Sequence of chain 1.A:
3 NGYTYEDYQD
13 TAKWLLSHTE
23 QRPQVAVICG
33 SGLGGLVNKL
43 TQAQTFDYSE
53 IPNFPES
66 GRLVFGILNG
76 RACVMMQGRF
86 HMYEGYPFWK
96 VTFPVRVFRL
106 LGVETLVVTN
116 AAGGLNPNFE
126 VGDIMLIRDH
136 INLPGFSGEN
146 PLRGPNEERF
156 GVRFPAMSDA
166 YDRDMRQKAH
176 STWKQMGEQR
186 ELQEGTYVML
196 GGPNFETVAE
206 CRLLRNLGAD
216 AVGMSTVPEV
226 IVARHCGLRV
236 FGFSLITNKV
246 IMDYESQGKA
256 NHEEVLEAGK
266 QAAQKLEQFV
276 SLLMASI

Binding-site contacts:
Ligand atom N2 contacts residue LEU195 of chain 1.A at 3.4 Å.
Ligand atom O4 contacts residue SER220 of chain 1.A at 3.7 Å.
Ligand atom O3 contacts residue SER33 of chain 1.A at 2.9 Å (h-bond).
Ligand atom P contacts residue SER220 of chain 1.A at 3.8 Å.
Ligand atom C5 contacts residue GLY118 of chain 1.A at 3.7 Å.
Ligand atom O3 contacts residue ASN115 of chain 1.A at 3.4 Å.
Ligand atom N9 contacts residue ALA116 of chain 1.A at 3.6 Å (h-bond).
Ligand atom O2 contacts residue SER220 of chain 1.A at 2.7 Å (h-bond).
Ligand atom N7 contacts residue ASN243 of chain 1.A at 3.2 Å (h-bond).
Ligand atom C1' contacts residue ALA116 of chain 1.A at 3.2 Å (hydrophobic).
Ligand atom N7 contacts residue THR242 of chain 1.A at 3.7 Å.
Ligand atom N1 contacts residue VAL217 of chain 1.A at 3.8 Å.
Ligand atom O2' contacts residue MET219 of chain 1.A at 3.5 Å (h-bond).
Ligand atom O3' contacts residue TYR88 of chain 1.A at 3.3 Å (h-bond).
Ligand atom O3 contacts residue ALA116 of chain 1.A at 3.0 Å (h-bond).
Ligand atom O5' contacts residue HIS257 of chain 1.A at 2.7 Å (h-bond).
Ligand atom O3 contacts residue GLY32 of chain 1.A at 3.4 Å.
Ligand atom O5' contacts residue VAL260 of chain 1.A at 3.4 Å.
Ligand atom O6 contacts residue GLY118 of chain 1.A at 3.6 Å.
Ligand atom C1P contacts residue SER33 of chain 1.A at 3.4 Å.
Ligand atom N1 contacts residue GLU201 of chain 1.A at 3.0 Å (salt-bridge).
Ligand atom C5 contacts residue PHE200 of chain 1.A at 3.6 Å (hydrophobic).
Ligand atom N7 contacts residue GLY118 of chain 1.A at 3.7 Å.
Ligand atom C2 contacts residue VAL217 of chain 1.A at 3.6 Å (hydrophobic).
Ligand atom N2 contacts residue MET219 of chain 1.A at 3.6 Å.
Ligand atom C5' contacts residue HIS257 of chain 1.A at 3.5 Å.
Ligand atom N3 contacts residue MET219 of chain 1.A at 3.6 Å.
Ligand atom C6 contacts residue PHE200 of chain 1.A at 3.6 Å (hydrophobic).
Ligand atom O2 contacts residue ASN115 of chain 1.A at 3.5 Å.
Ligand atom O4 contacts residue HIS86 of chain 1.A at 2.8 Å (h-bond).
Ligand atom C2 contacts residue GLU201 of chain 1.A at 3.5 Å.
Ligand atom N2 contacts residue GLU201 of chain 1.A at 2.7 Å (salt-bridge).
Ligand atom C1 contacts residue HIS86 of chain 1.A at 3.7 Å.
Ligand atom C2 contacts residue MET219 of chain 1.A at 3.7 Å (hydrophobic).
Ligand atom C8 contacts residue THR242 of chain 1.A at 3.6 Å.
Ligand atom C3' contacts residue MET219 of chain 1.A at 3.7 Å (hydrophobic).
Ligand atom O6 contacts residue PHE200 of chain 1.A at 3.7 Å.
Ligand atom O4 contacts residue ARG84 of chain 1.A at 3.0 Å (salt-bridge).
Ligand atom N2 contacts residue VAL217 of chain 1.A at 3.5 Å.
Ligand atom O6 contacts residue ASN243 of chain 1.A at 3.6 Å.

The protein below binds the small molecule below.
Small molecule (SMILES): Nc1nc2c(ncn2[C@@H]2O[C@H](CO)[C@H]3O[C@@H](CP(=O)(O)O)O[C@H]32)c(=O)[nH]1